This protein binds this small molecule.
Small molecule (SMILES): OC[C@@H](O)CO[C@@H]1O[C@H](CO)[C@H](O)[C@H](O)[C@H]1O

Binding-site contacts:
Ligand atom C2' contacts residue ASN256 of chain 1.A at 3.6 Å.
Ligand atom O1 contacts residue ARG158 of chain 1.A at 3.5 Å (salt-bridge).
Ligand atom C6 contacts residue TYR10 of chain 1.A at 3.7 Å (hydrophobic).
Ligand atom O5 contacts residue ASN91 of chain 1.A at 2.9 Å (h-bond).
Ligand atom C2 contacts residue ASN256 of chain 1.A at 3.8 Å.
Ligand atom C3' contacts residue ASN91 of chain 1.A at 3.4 Å.
Ligand atom O6 contacts residue LYS92 of chain 1.A at 3.4 Å.
Ligand atom C2' contacts residue ASN91 of chain 1.A at 3.6 Å.
Ligand atom C1' contacts residue ASP154 of chain 1.A at 3.3 Å.
Ligand atom O3 contacts residue ASN211 of chain 1.A at 3.0 Å (h-bond).
Ligand atom O4 contacts residue ASP14 of chain 1.A at 2.7 Å (salt-bridge).
Ligand atom O3' contacts residue TYR295 of chain 1.A at 3.6 Å.
Ligand atom O2' contacts residue ASN256 of chain 1.A at 3.8 Å.
Ligand atom O3' contacts residue ASP154 of chain 1.A at 2.7 Å (salt-bridge).
Ligand atom O2' contacts residue ASN91 of chain 1.A at 2.9 Å (h-bond).
Ligand atom C3' contacts residue ASP154 of chain 1.A at 3.4 Å.
Ligand atom O6 contacts residue ASN91 of chain 1.A at 2.5 Å (h-bond).
Ligand atom O6 contacts residue HIS152 of chain 1.A at 2.9 Å (h-bond).
Ligand atom O3 contacts residue ASP236 of chain 1.A at 2.5 Å (salt-bridge).
Ligand atom O1 contacts residue ASN91 of chain 1.A at 3.3 Å (h-bond).
Ligand atom O2 contacts residue ASP236 of chain 1.A at 2.6 Å (salt-bridge).
Ligand atom C1' contacts residue ASN91 of chain 1.A at 3.2 Å.
Ligand atom C1 contacts residue ARG158 of chain 1.A at 3.7 Å.
Ligand atom C4 contacts residue ASP14 of chain 1.A at 3.5 Å.
Ligand atom C2 contacts residue ASP236 of chain 1.A at 3.4 Å.
Ligand atom O2' contacts residue GLN261 of chain 1.A at 2.7 Å (h-bond).
Ligand atom O2 contacts residue ASN256 of chain 1.A at 3.3 Å (h-bond).
Ligand atom O4 contacts residue PHE16 of chain 1.A at 3.5 Å.
Ligand atom O2' contacts residue PHE16 of chain 1.A at 3.5 Å.
Ligand atom C6 contacts residue ASN91 of chain 1.A at 3.4 Å.
Ligand atom O1 contacts residue ASN256 of chain 1.A at 3.0 Å (h-bond).
Ligand atom C3 contacts residue ASP236 of chain 1.A at 3.6 Å.
Ligand atom C3 contacts residue TRP183 of chain 1.A at 3.8 Å (hydrophobic).
Ligand atom C3' contacts residue GLN261 of chain 1.A at 3.6 Å.
Ligand atom O3' contacts residue THR110 of chain 1.A at 2.7 Å (h-bond).
Ligand atom O2 contacts residue ARG158 of chain 1.A at 2.8 Å (salt-bridge).
Ligand atom C5 contacts residue TRP183 of chain 1.A at 3.8 Å (hydrophobic).
Ligand atom C1 contacts residue ASN91 of chain 1.A at 3.7 Å.
Ligand atom O3 contacts residue PHE16 of chain 1.A at 3.6 Å.
Ligand atom C2' contacts residue GLN261 of chain 1.A at 3.5 Å.

Sequence of chain 1.A:
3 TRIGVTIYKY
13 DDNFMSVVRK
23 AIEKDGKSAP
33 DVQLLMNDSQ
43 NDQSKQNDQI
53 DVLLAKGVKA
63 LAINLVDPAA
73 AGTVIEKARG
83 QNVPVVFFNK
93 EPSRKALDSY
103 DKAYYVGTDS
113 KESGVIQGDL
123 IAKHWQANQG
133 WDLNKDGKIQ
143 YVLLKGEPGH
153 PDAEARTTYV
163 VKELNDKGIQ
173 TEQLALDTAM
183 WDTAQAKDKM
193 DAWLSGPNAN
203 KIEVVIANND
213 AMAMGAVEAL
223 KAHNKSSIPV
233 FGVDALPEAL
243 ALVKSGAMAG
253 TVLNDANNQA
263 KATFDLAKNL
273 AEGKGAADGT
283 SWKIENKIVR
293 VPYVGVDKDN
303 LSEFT